Sequence of chain 1.A:
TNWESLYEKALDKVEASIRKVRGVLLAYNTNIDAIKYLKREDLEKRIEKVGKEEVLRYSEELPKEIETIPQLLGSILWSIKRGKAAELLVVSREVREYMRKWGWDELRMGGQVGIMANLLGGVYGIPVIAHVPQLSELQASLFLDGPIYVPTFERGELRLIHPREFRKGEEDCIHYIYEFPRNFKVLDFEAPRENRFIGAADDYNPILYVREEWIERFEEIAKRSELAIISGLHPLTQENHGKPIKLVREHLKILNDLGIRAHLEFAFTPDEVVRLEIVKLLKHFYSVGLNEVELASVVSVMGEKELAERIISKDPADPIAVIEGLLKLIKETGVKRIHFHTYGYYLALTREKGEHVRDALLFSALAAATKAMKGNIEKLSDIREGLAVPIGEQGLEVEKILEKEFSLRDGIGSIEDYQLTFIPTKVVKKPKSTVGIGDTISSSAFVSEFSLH

Binding-site contacts:
Ligand atom P contacts residue ASN291 of chain 1.A at 3.7 Å.
Ligand atom N1 contacts residue VAL427 of chain 1.A at 3.6 Å.
Ligand atom O3' contacts residue TYR343 of chain 1.A at 3.6 Å.
Ligand atom N1 contacts residue ALA372 of chain 1.A at 3.9 Å.
Ligand atom C2' contacts residue THR342 of chain 1.A at 3.8 Å.
Ligand atom O3P contacts residue ARG196 of chain 1.A at 3.1 Å (salt-bridge).
Ligand atom O5' contacts residue HIS341 of chain 1.A at 3.2 Å (h-bond).
Ligand atom O3' contacts residue HIS341 of chain 1.A at 3.5 Å.
Ligand atom O3' contacts residue THR342 of chain 1.A at 3.1 Å.
Ligand atom O2' contacts residue TYR343 of chain 1.A at 4.1 Å.
Ligand atom O4' contacts residue ILE437 of chain 1.A at 3.1 Å.
Ligand atom N1 contacts residue VAL428 of chain 1.A at 2.9 Å (h-bond).
Ligand atom O5' contacts residue GLY438 of chain 1.A at 4.0 Å.
Ligand atom C1' contacts residue ILE437 of chain 1.A at 3.8 Å (hydrophobic).
Ligand atom N6 contacts residue GLU194 of chain 1.A at 3.0 Å (salt-bridge).
Ligand atom C2 contacts residue LYS426 of chain 1.A at 3.5 Å.
Ligand atom C4' contacts residue HIS341 of chain 1.A at 4.0 Å.
Ligand atom C6 contacts residue GLU194 of chain 1.A at 3.9 Å.
Ligand atom O1P contacts residue HIS341 of chain 1.A at 2.7 Å (h-bond).
Ligand atom C4' contacts residue ILE441 of chain 1.A at 3.7 Å (hydrophobic).
Ligand atom O2' contacts residue TYR346 of chain 1.A at 4.0 Å.
Ligand atom C2 contacts residue VAL428 of chain 1.A at 3.8 Å (hydrophobic).
Ligand atom C8 contacts residue ILE437 of chain 1.A at 3.9 Å (hydrophobic).
Ligand atom C6 contacts residue VAL428 of chain 1.A at 3.8 Å (hydrophobic).
Ligand atom C5' contacts residue GLY438 of chain 1.A at 3.8 Å.
Ligand atom N6 contacts residue PRO431 of chain 1.A at 3.5 Å.
Ligand atom C2 contacts residue VAL427 of chain 1.A at 3.8 Å (hydrophobic).
Ligand atom BR8 contacts residue TYR343 of chain 1.A at 3.6 Å.
Ligand atom P contacts residue HIS341 of chain 1.A at 3.6 Å.
Ligand atom C5 contacts residue GLU194 of chain 1.A at 4.0 Å.
Ligand atom BR8 contacts residue THR434 of chain 1.A at 3.9 Å.
Ligand atom O1P contacts residue ASN291 of chain 1.A at 3.0 Å (h-bond).
Ligand atom N6 contacts residue VAL428 of chain 1.A at 2.9 Å (h-bond).
Ligand atom N1 contacts residue LYS426 of chain 1.A at 4.0 Å.
Ligand atom O2P contacts residue ASN291 of chain 1.A at 3.1 Å (h-bond).
Ligand atom N7 contacts residue GLU194 of chain 1.A at 3.5 Å (salt-bridge).
Ligand atom C6 contacts residue ALA372 of chain 1.A at 3.9 Å (hydrophobic).
Ligand atom O2' contacts residue THR342 of chain 1.A at 2.9 Å (h-bond).
Ligand atom N9 contacts residue ILE437 of chain 1.A at 4.0 Å.
Ligand atom O4' contacts residue ILE441 of chain 1.A at 3.8 Å.

This small molecule binds to this protein.
Small molecule (SMILES): Nc1ncnc2c1nc(Br)n2[C@@H]1O[C@H](COP(=O)(O)O)[C@@H](O)[C@H]1O